This protein binds this small molecule.
Small molecule (SMILES): CC(=O)N[C@H]1[C@H](O[C@H]2[C@H](O)[C@@H](NC(C)=O)CO[C@@H]2CO)O[C@H](CO)[C@@H](O)[C@@H]1O

Sequence of chain 1.A:
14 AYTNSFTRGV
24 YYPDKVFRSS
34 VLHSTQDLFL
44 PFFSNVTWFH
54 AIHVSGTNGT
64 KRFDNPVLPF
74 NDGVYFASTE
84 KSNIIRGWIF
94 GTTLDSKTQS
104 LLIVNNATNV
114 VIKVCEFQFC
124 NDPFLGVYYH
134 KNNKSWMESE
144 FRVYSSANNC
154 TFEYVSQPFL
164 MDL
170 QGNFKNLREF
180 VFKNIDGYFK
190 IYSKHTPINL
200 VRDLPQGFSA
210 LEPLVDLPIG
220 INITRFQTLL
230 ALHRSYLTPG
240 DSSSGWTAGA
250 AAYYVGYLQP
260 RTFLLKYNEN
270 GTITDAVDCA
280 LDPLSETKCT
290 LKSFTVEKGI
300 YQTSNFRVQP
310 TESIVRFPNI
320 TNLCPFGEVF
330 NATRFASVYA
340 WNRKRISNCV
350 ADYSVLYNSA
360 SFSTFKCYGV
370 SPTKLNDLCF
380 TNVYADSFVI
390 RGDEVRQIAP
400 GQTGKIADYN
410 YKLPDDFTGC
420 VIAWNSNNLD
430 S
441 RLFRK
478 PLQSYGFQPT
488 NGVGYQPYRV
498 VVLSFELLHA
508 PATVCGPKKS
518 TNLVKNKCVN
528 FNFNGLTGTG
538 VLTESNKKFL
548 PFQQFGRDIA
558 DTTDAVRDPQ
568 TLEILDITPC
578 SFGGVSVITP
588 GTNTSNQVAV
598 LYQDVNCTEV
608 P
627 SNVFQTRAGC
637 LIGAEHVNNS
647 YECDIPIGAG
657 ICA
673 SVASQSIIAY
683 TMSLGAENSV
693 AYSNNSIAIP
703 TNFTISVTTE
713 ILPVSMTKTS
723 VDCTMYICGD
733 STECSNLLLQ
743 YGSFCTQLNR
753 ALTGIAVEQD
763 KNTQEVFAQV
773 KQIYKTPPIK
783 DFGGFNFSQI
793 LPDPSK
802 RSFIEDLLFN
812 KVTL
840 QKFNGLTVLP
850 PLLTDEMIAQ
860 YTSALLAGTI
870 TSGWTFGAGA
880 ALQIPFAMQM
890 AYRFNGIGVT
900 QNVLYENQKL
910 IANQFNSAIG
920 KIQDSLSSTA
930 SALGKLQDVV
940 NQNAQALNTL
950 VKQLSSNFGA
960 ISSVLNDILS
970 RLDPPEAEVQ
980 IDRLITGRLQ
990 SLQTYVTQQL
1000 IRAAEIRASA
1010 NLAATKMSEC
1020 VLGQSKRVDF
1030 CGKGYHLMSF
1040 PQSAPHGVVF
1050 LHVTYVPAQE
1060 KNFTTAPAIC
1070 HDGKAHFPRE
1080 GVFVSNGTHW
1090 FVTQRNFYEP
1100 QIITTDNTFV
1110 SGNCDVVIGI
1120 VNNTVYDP

Binding-site contacts:
Ligand atom N2 contacts residue ASN704 of chain 1.A at 2.9 Å (h-bond).
Ligand atom C4 contacts residue ASN704 of chain 1.A at 4.2 Å.
Ligand atom O5 contacts residue ASN704 of chain 1.A at 2.3 Å (h-bond).
Ligand atom O7 contacts residue ASN704 of chain 1.A at 2.9 Å (h-bond).
Ligand atom C2 contacts residue ASN704 of chain 1.A at 2.5 Å.
Ligand atom C1 contacts residue ASN704 of chain 1.A at 1.4 Å.
Ligand atom C7 contacts residue ASN704 of chain 1.A at 3.0 Å.
Ligand atom C3 contacts residue ASN704 of chain 1.A at 3.8 Å.
Ligand atom C8 contacts residue ASN912 of chain 1.A at 4.3 Å.
Ligand atom C7 contacts residue ASN912 of chain 1.A at 4.4 Å.
Ligand atom C8 contacts residue ASN704 of chain 1.A at 3.4 Å.
Ligand atom O6 contacts residue ASN704 of chain 1.A at 4.4 Å.
Ligand atom C5 contacts residue ASN704 of chain 1.A at 3.6 Å.
Ligand atom O7 contacts residue ASN912 of chain 1.A at 4.0 Å.
Ligand atom C5 contacts residue GLN913 of chain 1.A at 4.2 Å.